Sequence of chain 1.H:
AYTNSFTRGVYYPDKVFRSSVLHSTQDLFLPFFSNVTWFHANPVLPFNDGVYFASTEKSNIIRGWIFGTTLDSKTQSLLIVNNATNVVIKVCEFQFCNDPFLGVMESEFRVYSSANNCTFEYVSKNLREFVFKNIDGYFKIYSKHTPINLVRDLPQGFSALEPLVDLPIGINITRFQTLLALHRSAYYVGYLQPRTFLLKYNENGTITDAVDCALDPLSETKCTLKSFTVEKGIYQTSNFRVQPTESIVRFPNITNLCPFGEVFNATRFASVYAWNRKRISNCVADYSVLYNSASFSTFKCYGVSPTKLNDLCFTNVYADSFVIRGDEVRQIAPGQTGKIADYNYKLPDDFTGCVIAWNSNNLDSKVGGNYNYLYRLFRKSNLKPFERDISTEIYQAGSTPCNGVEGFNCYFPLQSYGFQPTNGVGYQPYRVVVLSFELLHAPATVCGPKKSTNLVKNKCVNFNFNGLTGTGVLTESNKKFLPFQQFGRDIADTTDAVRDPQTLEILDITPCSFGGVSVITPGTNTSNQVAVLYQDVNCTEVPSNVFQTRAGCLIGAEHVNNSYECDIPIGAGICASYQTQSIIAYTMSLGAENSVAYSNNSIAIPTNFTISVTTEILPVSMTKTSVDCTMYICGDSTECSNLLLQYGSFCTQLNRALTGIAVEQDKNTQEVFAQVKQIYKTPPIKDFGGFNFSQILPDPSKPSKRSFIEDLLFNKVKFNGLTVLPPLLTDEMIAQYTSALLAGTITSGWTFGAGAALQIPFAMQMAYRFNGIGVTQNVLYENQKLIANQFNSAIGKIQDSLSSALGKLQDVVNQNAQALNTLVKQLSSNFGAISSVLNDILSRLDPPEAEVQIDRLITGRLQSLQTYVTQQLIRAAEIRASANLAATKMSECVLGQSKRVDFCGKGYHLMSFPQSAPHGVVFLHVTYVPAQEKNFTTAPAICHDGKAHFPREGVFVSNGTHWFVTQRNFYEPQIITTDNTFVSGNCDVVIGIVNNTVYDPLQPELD

Binding-site contacts:
Ligand atom C3 contacts residue ASN717 of chain 1.H at 3.8 Å.
Ligand atom C5 contacts residue LEU922 of chain 1.H at 4.0 Å (hydrophobic).
Ligand atom C5 contacts residue ASN717 of chain 1.H at 3.6 Å.
Ligand atom O4 contacts residue LEU922 of chain 1.H at 4.1 Å.
Ligand atom O7 contacts residue GLN1071 of chain 1.H at 3.6 Å (h-bond).
Ligand atom C8 contacts residue LEU922 of chain 1.H at 3.7 Å (hydrophobic).
Ligand atom O5 contacts residue ASN717 of chain 1.H at 2.3 Å (h-bond).
Ligand atom O7 contacts residue ASN717 of chain 1.H at 3.6 Å.
Ligand atom C6 contacts residue GLN926 of chain 1.H at 4.4 Å.
Ligand atom N2 contacts residue LEU922 of chain 1.H at 4.4 Å.
Ligand atom O5 contacts residue GLN1071 of chain 1.H at 4.1 Å.
Ligand atom O6 contacts residue LEU922 of chain 1.H at 4.5 Å.
Ligand atom C1 contacts residue GLN1071 of chain 1.H at 4.3 Å.
Ligand atom C2 contacts residue ASN717 of chain 1.H at 2.5 Å.
Ligand atom O6 contacts residue GLN926 of chain 1.H at 3.2 Å (h-bond).
Ligand atom O7 contacts residue LEU922 of chain 1.H at 3.8 Å.
Ligand atom C7 contacts residue LEU922 of chain 1.H at 3.7 Å (hydrophobic).
Ligand atom C8 contacts residue GLN926 of chain 1.H at 4.4 Å.
Ligand atom N2 contacts residue ASN717 of chain 1.H at 3.0 Å (h-bond).
Ligand atom C4 contacts residue ASN717 of chain 1.H at 4.2 Å.
Ligand atom C7 contacts residue ASN717 of chain 1.H at 3.5 Å.
Ligand atom C1 contacts residue ASN717 of chain 1.H at 1.4 Å.

A small-molecule ligand and the protein it binds are described below.
Small molecule (SMILES): CC(=O)N[C@H]1[C@H](O[C@H]2[C@H](O)[C@@H](NC(C)=O)CO[C@@H]2CO)O[C@H](CO)[C@@H](O)[C@@H]1O